Binding-site contacts:
Ligand atom O7 contacts residue ASN290 of chain 1.A at 3.0 Å (h-bond).
Ligand atom O7 contacts residue GLY291 of chain 1.B at 4.1 Å.
Ligand atom C7 contacts residue LYS122 of chain 1.B at 4.0 Å.
Ligand atom O7 contacts residue SER292 of chain 1.B at 4.0 Å.
Ligand atom C8 contacts residue I2I1 of chain 1.AA at 3.9 Å.
Ligand atom N2 contacts residue LYS122 of chain 1.B at 4.4 Å.
Ligand atom C8 contacts residue ASN290 of chain 1.A at 4.2 Å.
Ligand atom N2 contacts residue I2I1 of chain 1.AA at 3.8 Å.
Ligand atom C3 contacts residue ASN290 of chain 1.A at 3.8 Å.
Ligand atom O3 contacts residue LYS122 of chain 1.B at 4.0 Å.
Ligand atom C5 contacts residue ASN290 of chain 1.A at 3.7 Å.
Ligand atom C2 contacts residue LYS122 of chain 1.B at 4.5 Å.
Ligand atom O7 contacts residue LYS122 of chain 1.B at 3.7 Å.
Ligand atom C2 contacts residue ASN290 of chain 1.A at 2.4 Å.
Ligand atom C6 contacts residue ASN290 of chain 1.A at 4.4 Å.
Ligand atom O6 contacts residue GLU320 of chain 1.A at 3.9 Å.
Ligand atom C1 contacts residue LEU127 of chain 1.A at 4.1 Å (hydrophobic).
Ligand atom C4 contacts residue ASN290 of chain 1.A at 4.2 Å.
Ligand atom N2 contacts residue ASN290 of chain 1.A at 2.8 Å (h-bond).
Ligand atom C1 contacts residue ASN290 of chain 1.A at 1.4 Å.
Ligand atom C7 contacts residue ASN290 of chain 1.A at 3.1 Å.
Ligand atom C7 contacts residue I2I1 of chain 1.AA at 4.3 Å.
Ligand atom O5 contacts residue ASN290 of chain 1.A at 2.4 Å (h-bond).

A protein and the small-molecule ligand that binds it are described below.
Small molecule (SMILES): CC(=O)N[C@@H]1[C@@H](O)[C@H](O)[C@@H](CO)O[C@H]1O

Sequence of chain 1.B:
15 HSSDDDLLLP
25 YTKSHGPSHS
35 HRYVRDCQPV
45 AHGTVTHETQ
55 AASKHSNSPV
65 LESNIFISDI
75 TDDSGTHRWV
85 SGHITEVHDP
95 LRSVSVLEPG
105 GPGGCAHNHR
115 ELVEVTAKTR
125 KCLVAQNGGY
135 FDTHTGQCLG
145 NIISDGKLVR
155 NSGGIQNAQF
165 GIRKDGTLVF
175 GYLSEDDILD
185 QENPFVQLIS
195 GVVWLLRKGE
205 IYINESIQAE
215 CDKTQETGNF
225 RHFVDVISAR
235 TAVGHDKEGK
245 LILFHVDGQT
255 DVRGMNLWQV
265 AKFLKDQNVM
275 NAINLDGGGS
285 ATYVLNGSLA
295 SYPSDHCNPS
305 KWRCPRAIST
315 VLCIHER

Sequence of chain 1.A:
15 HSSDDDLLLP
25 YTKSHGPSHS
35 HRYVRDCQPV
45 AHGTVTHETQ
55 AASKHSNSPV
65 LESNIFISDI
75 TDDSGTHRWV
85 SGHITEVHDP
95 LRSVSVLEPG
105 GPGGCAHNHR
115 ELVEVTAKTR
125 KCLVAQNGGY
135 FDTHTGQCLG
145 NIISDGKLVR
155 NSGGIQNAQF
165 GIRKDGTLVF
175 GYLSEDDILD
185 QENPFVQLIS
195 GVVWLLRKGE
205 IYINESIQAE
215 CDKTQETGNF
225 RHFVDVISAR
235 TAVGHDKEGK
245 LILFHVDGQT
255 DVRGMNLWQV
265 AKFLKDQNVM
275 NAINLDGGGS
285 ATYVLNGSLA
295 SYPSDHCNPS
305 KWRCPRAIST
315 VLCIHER